The small molecule below binds the protein below.
Small molecule (SMILES): CO[C@@H]1O[C@H](CO)[C@@H](O[C@@H]2O[C@H](CO)[C@H](O)[C@H](O)[C@H]2O)[C@H](O[C@@H]2O[C@@H](C)[C@@H](O)[C@@H](O)[C@@H]2O)[C@H]1NC(C)=O

Sequence of chain 1.B:
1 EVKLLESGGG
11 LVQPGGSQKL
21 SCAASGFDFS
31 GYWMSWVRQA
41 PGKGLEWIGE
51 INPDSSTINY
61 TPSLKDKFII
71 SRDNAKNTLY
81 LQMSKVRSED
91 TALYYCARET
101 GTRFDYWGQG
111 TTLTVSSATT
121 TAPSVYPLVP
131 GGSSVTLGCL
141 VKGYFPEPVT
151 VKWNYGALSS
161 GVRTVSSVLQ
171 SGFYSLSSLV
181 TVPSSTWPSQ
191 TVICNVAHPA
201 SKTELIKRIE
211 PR

Sequence of chain 1.D:
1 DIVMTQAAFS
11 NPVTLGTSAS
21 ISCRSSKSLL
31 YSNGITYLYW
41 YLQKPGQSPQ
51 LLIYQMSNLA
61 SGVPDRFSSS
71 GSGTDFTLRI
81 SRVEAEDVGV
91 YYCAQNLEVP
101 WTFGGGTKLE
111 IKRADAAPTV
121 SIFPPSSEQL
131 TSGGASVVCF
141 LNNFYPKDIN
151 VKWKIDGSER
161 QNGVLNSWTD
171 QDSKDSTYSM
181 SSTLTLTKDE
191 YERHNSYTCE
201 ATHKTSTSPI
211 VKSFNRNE

Sequence of chain 1.A:
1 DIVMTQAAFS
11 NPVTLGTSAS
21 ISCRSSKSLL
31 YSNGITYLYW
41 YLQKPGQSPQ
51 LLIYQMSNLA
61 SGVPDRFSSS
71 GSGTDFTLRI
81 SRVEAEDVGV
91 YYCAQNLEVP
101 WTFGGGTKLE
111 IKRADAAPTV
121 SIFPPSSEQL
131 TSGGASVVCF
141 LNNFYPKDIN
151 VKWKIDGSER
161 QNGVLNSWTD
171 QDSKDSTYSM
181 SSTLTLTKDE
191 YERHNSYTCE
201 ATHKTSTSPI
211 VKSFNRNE

Binding-site contacts:
Ligand atom CM contacts residue SER32 of chain 1.D at 3.5 Å.
Ligand atom O5 contacts residue TYR39 of chain 1.A at 3.5 Å (h-bond).
Ligand atom C6 contacts residue VAL99 of chain 1.A at 3.7 Å (hydrophobic).
Ligand atom O5 contacts residue ASN96 of chain 1.A at 3.0 Å (h-bond).
Ligand atom O6 contacts residue ASN33 of chain 1.D at 3.5 Å.
Ligand atom O3 contacts residue GLU99 of chain 1.B at 3.7 Å.
Ligand atom O5 contacts residue GLN55 of chain 1.A at 3.4 Å (h-bond).
Ligand atom C2 contacts residue THR100 of chain 1.B at 3.6 Å.
Ligand atom C3 contacts residue ASN96 of chain 1.A at 3.5 Å.
Ligand atom O6 contacts residue GLU50 of chain 1.B at 2.5 Å (salt-bridge).
Ligand atom O6 contacts residue ASN59 of chain 1.B at 3.8 Å.
Ligand atom CM contacts residue TYR31 of chain 1.D at 3.3 Å (hydrophobic).
Ligand atom C8 contacts residue LEU97 of chain 1.A at 3.7 Å (hydrophobic).
Ligand atom C2 contacts residue ASN96 of chain 1.A at 3.6 Å.
Ligand atom C6 contacts residue ASN96 of chain 1.A at 3.6 Å.
Ligand atom C3 contacts residue GLU50 of chain 1.B at 3.7 Å.
Ligand atom C6 contacts residue GLY101 of chain 1.B at 3.5 Å.
Ligand atom C2 contacts residue GLU50 of chain 1.B at 3.6 Å.
Ligand atom C6 contacts residue GLU50 of chain 1.B at 3.3 Å.
Ligand atom C4 contacts residue TRP33 of chain 1.B at 3.8 Å (hydrophobic).
Ligand atom O2 contacts residue TRP101 of chain 1.A at 2.9 Å (h-bond).
Ligand atom O1 contacts residue TYR31 of chain 1.D at 3.4 Å (h-bond).
Ligand atom O2 contacts residue THR100 of chain 1.B at 3.4 Å (h-bond).
Ligand atom C4 contacts residue ASN96 of chain 1.A at 3.6 Å.
Ligand atom O3 contacts residue THR100 of chain 1.B at 3.0 Å (h-bond).
Ligand atom O4 contacts residue ASN96 of chain 1.A at 2.9 Å (h-bond).
Ligand atom N2 contacts residue ASN96 of chain 1.A at 3.2 Å (h-bond).
Ligand atom O5 contacts residue VAL99 of chain 1.A at 3.7 Å.
Ligand atom CM contacts residue LEU97 of chain 1.A at 3.6 Å (hydrophobic).
Ligand atom C5 contacts residue ASN96 of chain 1.A at 3.6 Å.
Ligand atom C6 contacts residue TYR39 of chain 1.A at 3.6 Å (hydrophobic).
Ligand atom C1 contacts residue ASN96 of chain 1.A at 3.8 Å.
Ligand atom O1 contacts residue SER32 of chain 1.D at 3.5 Å (h-bond).
Ligand atom O5 contacts residue SER32 of chain 1.D at 3.7 Å.
Ligand atom C6 contacts residue THR100 of chain 1.B at 3.7 Å.
Ligand atom C6 contacts residue GLN55 of chain 1.A at 3.7 Å.
Ligand atom O4 contacts residue GLN55 of chain 1.A at 3.0 Å (h-bond).
Ligand atom O7 contacts residue TYR31 of chain 1.D at 3.4 Å.
Ligand atom C1 contacts residue ASN96 of chain 1.A at 3.3 Å.
Ligand atom O2 contacts residue GLU50 of chain 1.B at 2.8 Å (salt-bridge).